Binding-site contacts:
Ligand atom O6S contacts residue ASN88 of chain 41.C at 3.9 Å.
Ligand atom C3 contacts residue LYS193 of chain 42.A at 3.6 Å.
Ligand atom O5S contacts residue ARG135 of chain 42.B at 3.6 Å.
Ligand atom O4S contacts residue ARG56 of chain 41.C at 2.5 Å (salt-bridge).
Ligand atom O5S contacts residue ARG56 of chain 41.C at 3.6 Å (salt-bridge).
Ligand atom O1S contacts residue ASP59 of chain 41.C at 3.0 Å.
Ligand atom O6S contacts residue ARG135 of chain 42.B at 3.7 Å.
Ligand atom S1 contacts residue ASP58 of chain 41.C at 3.7 Å.
Ligand atom O6 contacts residue ARG135 of chain 42.B at 3.6 Å.
Ligand atom O4 contacts residue THR195 of chain 42.A at 3.7 Å.
Ligand atom O3 contacts residue LYS193 of chain 42.A at 2.8 Å (salt-bridge).
Ligand atom O6 contacts residue LYS193 of chain 42.A at 3.5 Å.
Ligand atom O2S contacts residue ASP59 of chain 41.C at 3.2 Å.
Ligand atom S1 contacts residue ASP59 of chain 41.C at 3.7 Å.
Ligand atom O6B contacts residue LYS193 of chain 42.A at 4.1 Å.
Ligand atom O5 contacts residue LYS193 of chain 42.A at 3.6 Å.
Ligand atom O3 contacts residue ARG56 of chain 41.C at 3.9 Å.
Ligand atom O2S contacts residue ARG56 of chain 41.C at 4.1 Å.
Ligand atom O3S contacts residue THR134 of chain 42.B at 3.3 Å (h-bond).
Ligand atom C3 contacts residue ARG56 of chain 41.C at 3.9 Å.
Ligand atom O6S contacts residue ARG56 of chain 41.C at 3.7 Å.
Ligand atom C6 contacts residue THR134 of chain 42.B at 3.5 Å.
Ligand atom S2 contacts residue ARG135 of chain 42.B at 4.0 Å.
Ligand atom O5 contacts residue ARG135 of chain 42.B at 3.2 Å.
Ligand atom C2 contacts residue LYS193 of chain 42.A at 3.6 Å.
Ligand atom O2S contacts residue ASP58 of chain 41.C at 2.3 Å (salt-bridge).
Ligand atom O3S contacts residue LYS193 of chain 42.A at 3.1 Å (salt-bridge).
Ligand atom C6 contacts residue ARG135 of chain 42.B at 3.8 Å.
Ligand atom O5S contacts residue ASN88 of chain 41.C at 3.0 Å (h-bond).
Ligand atom C5 contacts residue THR134 of chain 42.B at 3.9 Å.
Ligand atom O3 contacts residue ASP59 of chain 41.C at 4.0 Å.
Ligand atom S2 contacts residue ASN88 of chain 41.C at 4.0 Å.
Ligand atom O6S contacts residue LYS193 of chain 42.A at 3.4 Å.
Ligand atom C1 contacts residue ASP133 of chain 42.B at 4.0 Å.
Ligand atom O1 contacts residue ASP133 of chain 42.B at 4.1 Å.
Ligand atom S2 contacts residue ARG56 of chain 41.C at 3.4 Å (salt-bridge).
Ligand atom O1S contacts residue ASP58 of chain 41.C at 4.1 Å.
Ligand atom C4 contacts residue LYS193 of chain 42.A at 3.4 Å.
Ligand atom N2 contacts residue ARG56 of chain 41.C at 3.9 Å.
Ligand atom C5 contacts residue ARG135 of chain 42.B at 4.1 Å.

Sequence of chain 42.A:
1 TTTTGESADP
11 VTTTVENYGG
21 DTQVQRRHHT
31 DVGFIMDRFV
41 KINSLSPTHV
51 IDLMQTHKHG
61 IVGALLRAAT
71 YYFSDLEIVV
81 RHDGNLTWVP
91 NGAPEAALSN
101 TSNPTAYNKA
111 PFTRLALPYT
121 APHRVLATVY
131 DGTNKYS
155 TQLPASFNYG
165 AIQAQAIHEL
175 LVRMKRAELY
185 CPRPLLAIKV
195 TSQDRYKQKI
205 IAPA

Sequence of chain 42.B:
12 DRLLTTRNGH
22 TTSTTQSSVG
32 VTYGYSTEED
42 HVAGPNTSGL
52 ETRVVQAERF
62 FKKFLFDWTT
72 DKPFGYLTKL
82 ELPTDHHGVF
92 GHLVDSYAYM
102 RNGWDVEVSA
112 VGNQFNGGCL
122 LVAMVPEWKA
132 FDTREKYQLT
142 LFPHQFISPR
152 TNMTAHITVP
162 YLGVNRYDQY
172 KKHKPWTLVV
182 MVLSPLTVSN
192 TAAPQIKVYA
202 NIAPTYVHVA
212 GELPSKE

Sequence of chain 41.C:
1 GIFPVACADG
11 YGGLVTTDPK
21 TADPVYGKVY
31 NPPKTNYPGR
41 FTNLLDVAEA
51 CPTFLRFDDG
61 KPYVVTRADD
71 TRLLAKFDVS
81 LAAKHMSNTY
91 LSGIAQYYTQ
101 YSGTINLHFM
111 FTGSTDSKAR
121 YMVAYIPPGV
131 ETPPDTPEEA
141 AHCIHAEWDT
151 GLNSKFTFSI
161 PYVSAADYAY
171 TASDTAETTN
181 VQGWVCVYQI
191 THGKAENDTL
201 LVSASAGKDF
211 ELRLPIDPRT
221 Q

A small-molecule ligand and the protein it binds are described below.
Small molecule (SMILES): O=C(O)[C@@H]1O[C@@H](O[C@H]2[C@H](O)[C@@H](NS(=O)(=O)O)[C@@H](O)O[C@@H]2COS(=O)(=O)O)[C@H](OS(=O)(=O)O)[C@@H](O)[C@@H]1O[C@H]1O[C@H](COS(=O)(=O)O)[C@@H](O)[C@H](O)[C@H]1NS(=O)(=O)O